Sequence of chain 1.C:
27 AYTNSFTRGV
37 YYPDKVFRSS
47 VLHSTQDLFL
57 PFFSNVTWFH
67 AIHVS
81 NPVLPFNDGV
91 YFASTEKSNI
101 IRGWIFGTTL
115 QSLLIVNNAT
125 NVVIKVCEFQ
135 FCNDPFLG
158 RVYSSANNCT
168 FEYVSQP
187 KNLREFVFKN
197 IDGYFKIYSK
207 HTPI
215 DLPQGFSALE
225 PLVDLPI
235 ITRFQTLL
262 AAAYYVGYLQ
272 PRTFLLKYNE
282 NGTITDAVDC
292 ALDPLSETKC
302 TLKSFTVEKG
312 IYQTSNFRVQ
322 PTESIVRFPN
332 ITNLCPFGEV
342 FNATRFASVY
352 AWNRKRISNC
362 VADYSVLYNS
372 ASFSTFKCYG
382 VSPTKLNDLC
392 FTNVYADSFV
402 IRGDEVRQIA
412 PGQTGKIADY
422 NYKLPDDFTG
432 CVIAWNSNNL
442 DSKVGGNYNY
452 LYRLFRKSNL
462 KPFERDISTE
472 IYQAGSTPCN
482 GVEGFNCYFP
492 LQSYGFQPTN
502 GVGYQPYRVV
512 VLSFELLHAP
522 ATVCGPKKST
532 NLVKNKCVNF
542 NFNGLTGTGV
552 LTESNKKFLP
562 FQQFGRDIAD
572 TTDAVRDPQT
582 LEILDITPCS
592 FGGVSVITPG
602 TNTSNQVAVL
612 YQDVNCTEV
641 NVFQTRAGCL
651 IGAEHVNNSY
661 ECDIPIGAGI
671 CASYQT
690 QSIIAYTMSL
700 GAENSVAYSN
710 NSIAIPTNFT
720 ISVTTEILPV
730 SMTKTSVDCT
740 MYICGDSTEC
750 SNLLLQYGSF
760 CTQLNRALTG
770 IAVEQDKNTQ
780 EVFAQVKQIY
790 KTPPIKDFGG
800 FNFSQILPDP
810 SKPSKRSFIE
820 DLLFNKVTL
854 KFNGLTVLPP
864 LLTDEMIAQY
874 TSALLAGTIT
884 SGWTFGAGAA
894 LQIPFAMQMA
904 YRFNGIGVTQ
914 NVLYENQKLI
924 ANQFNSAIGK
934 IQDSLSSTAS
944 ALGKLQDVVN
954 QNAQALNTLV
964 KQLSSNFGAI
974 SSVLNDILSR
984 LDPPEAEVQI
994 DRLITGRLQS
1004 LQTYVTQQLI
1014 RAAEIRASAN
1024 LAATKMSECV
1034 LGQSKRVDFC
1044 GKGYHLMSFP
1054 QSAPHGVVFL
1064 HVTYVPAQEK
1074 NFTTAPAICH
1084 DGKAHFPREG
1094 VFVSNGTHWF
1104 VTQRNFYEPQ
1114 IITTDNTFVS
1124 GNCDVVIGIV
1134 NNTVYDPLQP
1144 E

Binding-site contacts:
Ligand atom N2 contacts residue ASN61 of chain 1.C at 3.0 Å (h-bond).
Ligand atom C6 contacts residue TYR28 of chain 1.C at 4.5 Å (hydrophobic).
Ligand atom O6 contacts residue TYR28 of chain 1.C at 3.9 Å.
Ligand atom C7 contacts residue ASN61 of chain 1.C at 4.1 Å.
Ligand atom C3 contacts residue ASN61 of chain 1.C at 3.8 Å.
Ligand atom C1 contacts residue ASN61 of chain 1.C at 1.4 Å.
Ligand atom C8 contacts residue PHE59 of chain 1.C at 4.0 Å (hydrophobic).
Ligand atom O5 contacts residue ASN61 of chain 1.C at 2.3 Å (h-bond).
Ligand atom O5 contacts residue TYR28 of chain 1.C at 4.3 Å.
Ligand atom C2 contacts residue ASN61 of chain 1.C at 2.5 Å.
Ligand atom C5 contacts residue ASN61 of chain 1.C at 3.6 Å.
Ligand atom C4 contacts residue ASN61 of chain 1.C at 4.1 Å.

A protein and the small-molecule ligand that binds it are described below.
Small molecule (SMILES): CC(=O)N[C@@H]1[C@@H](O)[C@H](O)[C@@H](CO)O[C@H]1O